Binding-site contacts:
Ligand atom C3 contacts residue ASN324 of chain 1.C at 3.9 Å.
Ligand atom C7 contacts residue HIS322 of chain 1.C at 4.0 Å.
Ligand atom C8 contacts residue THR290 of chain 1.C at 3.5 Å.
Ligand atom C8 contacts residue HIS322 of chain 1.C at 4.1 Å.
Ligand atom C1 contacts residue HIS322 of chain 1.C at 4.1 Å.
Ligand atom N2 contacts residue HIS322 of chain 1.C at 3.1 Å (h-bond).
Ligand atom C5 contacts residue ASN324 of chain 1.C at 3.8 Å.
Ligand atom O5 contacts residue ASN324 of chain 1.C at 2.5 Å (h-bond).
Ligand atom C2 contacts residue ASN324 of chain 1.C at 2.5 Å.
Ligand atom O7 contacts residue ASN288 of chain 1.C at 4.3 Å.
Ligand atom C7 contacts residue ASN288 of chain 1.C at 4.4 Å.
Ligand atom C8 contacts residue CYS289 of chain 1.C at 4.5 Å (hydrophobic).
Ligand atom C8 contacts residue ARG435 of chain 1.C at 3.9 Å.
Ligand atom C3 contacts residue HIS322 of chain 1.C at 4.0 Å.
Ligand atom C4 contacts residue ASN324 of chain 1.C at 4.4 Å.
Ligand atom C8 contacts residue ASN324 of chain 1.C at 4.4 Å.
Ligand atom C1 contacts residue ASN324 of chain 1.C at 1.5 Å.
Ligand atom C7 contacts residue ASN324 of chain 1.C at 3.4 Å.
Ligand atom O7 contacts residue ASN324 of chain 1.C at 3.5 Å (h-bond).
Ligand atom C7 contacts residue THR290 of chain 1.C at 4.5 Å.
Ligand atom C8 contacts residue ASN288 of chain 1.C at 3.6 Å.
Ligand atom C2 contacts residue HIS322 of chain 1.C at 3.9 Å.
Ligand atom N2 contacts residue ASN324 of chain 1.C at 2.9 Å (h-bond).
Ligand atom O7 contacts residue ARG435 of chain 1.C at 4.2 Å.

Sequence of chain 1.C:
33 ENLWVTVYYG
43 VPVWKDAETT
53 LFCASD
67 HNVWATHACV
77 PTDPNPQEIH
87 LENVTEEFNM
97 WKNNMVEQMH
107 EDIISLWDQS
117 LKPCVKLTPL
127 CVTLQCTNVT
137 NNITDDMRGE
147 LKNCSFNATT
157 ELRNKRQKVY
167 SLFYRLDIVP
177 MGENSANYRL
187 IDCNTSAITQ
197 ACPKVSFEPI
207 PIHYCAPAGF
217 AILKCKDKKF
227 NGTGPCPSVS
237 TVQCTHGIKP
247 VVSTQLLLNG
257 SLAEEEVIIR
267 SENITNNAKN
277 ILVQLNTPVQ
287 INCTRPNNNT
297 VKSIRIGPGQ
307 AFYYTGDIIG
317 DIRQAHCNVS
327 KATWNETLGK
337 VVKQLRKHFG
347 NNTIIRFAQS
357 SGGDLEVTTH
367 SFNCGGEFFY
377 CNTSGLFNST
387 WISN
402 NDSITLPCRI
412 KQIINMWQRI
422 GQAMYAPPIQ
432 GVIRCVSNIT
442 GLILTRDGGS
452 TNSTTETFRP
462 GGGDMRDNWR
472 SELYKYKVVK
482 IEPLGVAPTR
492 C

The protein below binds the small molecule below.
Small molecule (SMILES): CC(=O)N[C@@H]1[C@@H](O)[C@H](O)[C@@H](CO)O[C@H]1O